Sequence of chain 1.E:
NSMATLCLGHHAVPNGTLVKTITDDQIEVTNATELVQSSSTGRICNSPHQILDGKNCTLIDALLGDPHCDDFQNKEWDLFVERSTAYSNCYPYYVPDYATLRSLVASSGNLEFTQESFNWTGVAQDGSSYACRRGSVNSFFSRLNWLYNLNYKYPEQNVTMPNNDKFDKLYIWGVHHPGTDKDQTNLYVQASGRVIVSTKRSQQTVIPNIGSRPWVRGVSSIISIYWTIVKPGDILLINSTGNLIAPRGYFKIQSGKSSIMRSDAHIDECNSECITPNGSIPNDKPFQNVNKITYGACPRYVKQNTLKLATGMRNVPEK

Sequence of chain 1.F:
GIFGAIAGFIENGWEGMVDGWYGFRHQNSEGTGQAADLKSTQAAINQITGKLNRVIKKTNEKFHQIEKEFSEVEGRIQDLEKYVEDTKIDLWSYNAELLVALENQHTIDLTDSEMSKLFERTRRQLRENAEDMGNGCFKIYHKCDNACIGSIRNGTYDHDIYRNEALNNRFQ

Binding-site contacts:
Ligand atom O5 contacts residue ASN285 of chain 1.E at 2.4 Å (h-bond).
Ligand atom C2 contacts residue VAL297 of chain 1.E at 4.2 Å (hydrophobic).
Ligand atom C8 contacts residue VAL297 of chain 1.E at 4.5 Å (hydrophobic).
Ligand atom C8 contacts residue GLU69 of chain 1.F at 3.6 Å.
Ligand atom C1 contacts residue VAL297 of chain 1.E at 3.7 Å (hydrophobic).
Ligand atom C7 contacts residue ASN285 of chain 1.E at 3.1 Å.
Ligand atom C1 contacts residue ASN285 of chain 1.E at 1.4 Å.
Ligand atom N2 contacts residue ASN285 of chain 1.E at 2.8 Å (h-bond).
Ligand atom C2 contacts residue ASN285 of chain 1.E at 2.5 Å.
Ligand atom O7 contacts residue ASN285 of chain 1.E at 3.0 Å (h-bond).
Ligand atom O6 contacts residue GLU69 of chain 1.F at 3.7 Å.
Ligand atom O5 contacts residue ASN298 of chain 1.E at 4.3 Å.
Ligand atom C4 contacts residue ASN285 of chain 1.E at 4.3 Å.
Ligand atom N2 contacts residue VAL297 of chain 1.E at 3.8 Å.
Ligand atom C8 contacts residue SER45 of chain 1.E at 3.9 Å.
Ligand atom C8 contacts residue LYS299 of chain 1.E at 4.4 Å.
Ligand atom C8 contacts residue ASN285 of chain 1.E at 4.3 Å.
Ligand atom C3 contacts residue ASN285 of chain 1.E at 3.8 Å.
Ligand atom C1 contacts residue ASN298 of chain 1.E at 4.5 Å.
Ligand atom C5 contacts residue ASN285 of chain 1.E at 3.7 Å.
Ligand atom O6 contacts residue ASN285 of chain 1.E at 4.1 Å.
Ligand atom C6 contacts residue ASN285 of chain 1.E at 4.3 Å.
Ligand atom O6 contacts residue ASN298 of chain 1.E at 4.0 Å.

This protein binds this small molecule.
Small molecule (SMILES): CC(=O)N[C@H]1[C@H](O[C@H]2[C@H](O)[C@@H](NC(C)=O)CO[C@@H]2CO)O[C@H](CO)[C@@H](O)[C@@H]1O